Sequence of chain 2.O:
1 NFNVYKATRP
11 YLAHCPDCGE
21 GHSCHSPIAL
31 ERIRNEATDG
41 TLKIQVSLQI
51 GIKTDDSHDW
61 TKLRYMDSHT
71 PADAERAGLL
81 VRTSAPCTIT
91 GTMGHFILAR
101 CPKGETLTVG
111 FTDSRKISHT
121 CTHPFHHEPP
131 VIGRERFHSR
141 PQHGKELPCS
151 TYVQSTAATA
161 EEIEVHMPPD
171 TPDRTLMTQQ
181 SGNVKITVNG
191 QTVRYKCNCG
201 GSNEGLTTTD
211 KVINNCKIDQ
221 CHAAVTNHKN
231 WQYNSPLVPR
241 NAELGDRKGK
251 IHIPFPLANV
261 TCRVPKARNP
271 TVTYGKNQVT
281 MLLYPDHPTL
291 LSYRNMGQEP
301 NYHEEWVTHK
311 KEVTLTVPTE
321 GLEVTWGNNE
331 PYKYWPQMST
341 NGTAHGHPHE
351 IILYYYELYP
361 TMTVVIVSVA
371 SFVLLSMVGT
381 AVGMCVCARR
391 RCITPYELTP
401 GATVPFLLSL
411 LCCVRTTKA

Sequence of chain 2.N:
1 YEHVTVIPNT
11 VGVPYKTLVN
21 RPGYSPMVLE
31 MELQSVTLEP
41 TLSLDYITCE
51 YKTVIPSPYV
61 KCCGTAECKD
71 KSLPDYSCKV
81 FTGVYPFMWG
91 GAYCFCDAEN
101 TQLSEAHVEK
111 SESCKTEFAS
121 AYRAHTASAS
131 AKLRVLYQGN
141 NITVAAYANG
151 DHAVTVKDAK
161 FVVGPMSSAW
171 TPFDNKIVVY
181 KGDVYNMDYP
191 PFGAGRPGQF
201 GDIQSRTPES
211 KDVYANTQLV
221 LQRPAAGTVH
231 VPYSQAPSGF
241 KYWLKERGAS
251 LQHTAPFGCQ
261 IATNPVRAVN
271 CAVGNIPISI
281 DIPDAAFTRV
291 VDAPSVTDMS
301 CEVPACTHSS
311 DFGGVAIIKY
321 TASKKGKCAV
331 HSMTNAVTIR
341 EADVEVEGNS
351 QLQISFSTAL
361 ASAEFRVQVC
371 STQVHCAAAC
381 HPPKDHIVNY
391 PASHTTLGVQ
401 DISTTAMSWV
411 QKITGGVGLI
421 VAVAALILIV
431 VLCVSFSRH

The protein below binds the small molecule below.
Small molecule (SMILES): CC(=O)N[C@@H]1[C@@H](O)[C@H](O)[C@@H](CO)O[C@H]1O

Binding-site contacts:
Ligand atom C5 contacts residue ASN259 of chain 2.O at 3.6 Å.
Ligand atom O7 contacts residue ASN259 of chain 2.O at 3.2 Å (h-bond).
Ligand atom C5 contacts residue LYS181 of chain 2.N at 3.4 Å.
Ligand atom C3 contacts residue LYS115 of chain 2.N at 4.3 Å.
Ligand atom C6 contacts residue LYS181 of chain 2.N at 3.4 Å.
Ligand atom O4 contacts residue LYS181 of chain 2.N at 2.7 Å (salt-bridge).
Ligand atom C8 contacts residue LEU257 of chain 2.O at 4.1 Å (hydrophobic).
Ligand atom O4 contacts residue PHE118 of chain 2.N at 4.1 Å.
Ligand atom O6 contacts residue LYS181 of chain 2.N at 3.4 Å (salt-bridge).
Ligand atom O5 contacts residue ASN259 of chain 2.O at 2.3 Å (h-bond).
Ligand atom C8 contacts residue ASN259 of chain 2.O at 4.2 Å.
Ligand atom C2 contacts residue ASN259 of chain 2.O at 2.4 Å.
Ligand atom C8 contacts residue THR116 of chain 2.N at 4.3 Å.
Ligand atom C3 contacts residue ASN259 of chain 2.O at 3.7 Å.
Ligand atom C7 contacts residue ASN259 of chain 2.O at 3.2 Å.
Ligand atom C1 contacts residue ASN259 of chain 2.O at 1.4 Å.
Ligand atom C4 contacts residue LYS181 of chain 2.N at 3.6 Å.
Ligand atom O3 contacts residue LYS115 of chain 2.N at 3.6 Å (salt-bridge).
Ligand atom N2 contacts residue ASN259 of chain 2.O at 2.8 Å (h-bond).
Ligand atom C8 contacts residue ALA258 of chain 2.O at 3.7 Å (hydrophobic).
Ligand atom C4 contacts residue ASN259 of chain 2.O at 4.2 Å.
Ligand atom N2 contacts residue THR116 of chain 2.N at 4.1 Å.